Binding-site contacts:
Ligand atom O7 contacts residue ASN159 of chain 1.A at 3.6 Å.
Ligand atom C4 contacts residue ASN159 of chain 1.A at 4.2 Å.
Ligand atom C1 contacts residue ARG216 of chain 3.A at 4.1 Å.
Ligand atom N2 contacts residue PHE213 of chain 3.A at 3.5 Å.
Ligand atom C5 contacts residue LEU238 of chain 1.A at 4.1 Å (hydrophobic).
Ligand atom N2 contacts residue ASN159 of chain 1.A at 3.0 Å (h-bond).
Ligand atom O6 contacts residue ARG216 of chain 3.A at 3.3 Å (salt-bridge).
Ligand atom O7 contacts residue ARG214 of chain 3.A at 4.2 Å.
Ligand atom O3 contacts residue ARG216 of chain 3.A at 3.8 Å.
Ligand atom C6 contacts residue LEU238 of chain 1.A at 4.0 Å (hydrophobic).
Ligand atom C5 contacts residue ASN159 of chain 1.A at 3.6 Å.
Ligand atom O6 contacts residue THR161 of chain 1.A at 3.2 Å (h-bond).
Ligand atom C7 contacts residue ASN159 of chain 1.A at 3.5 Å.
Ligand atom O5 contacts residue LEU238 of chain 1.A at 4.2 Å.
Ligand atom C7 contacts residue NAG1 of chain 1.F at 4.2 Å.
Ligand atom C2 contacts residue PHE213 of chain 3.A at 4.3 Å (hydrophobic).
Ligand atom C3 contacts residue PHE213 of chain 3.A at 4.0 Å (hydrophobic).
Ligand atom C1 contacts residue ASN159 of chain 1.A at 1.4 Å.
Ligand atom C2 contacts residue ARG216 of chain 3.A at 4.2 Å.
Ligand atom C6 contacts residue THR161 of chain 1.A at 3.4 Å.
Ligand atom C7 contacts residue ARG216 of chain 3.A at 3.9 Å.
Ligand atom C5 contacts residue ASP219 of chain 3.A at 4.4 Å.
Ligand atom C4 contacts residue ARG216 of chain 3.A at 4.2 Å.
Ligand atom C8 contacts residue ILE236 of chain 1.A at 3.9 Å (hydrophobic).
Ligand atom C7 contacts residue PHE213 of chain 3.A at 4.1 Å (hydrophobic).
Ligand atom C7 contacts residue PRO215 of chain 3.A at 4.3 Å (hydrophobic).
Ligand atom C8 contacts residue NAG2 of chain 1.F at 3.7 Å.
Ligand atom C2 contacts residue ASN159 of chain 1.A at 2.5 Å.
Ligand atom O7 contacts residue SER221 of chain 3.A at 4.3 Å.
Ligand atom O7 contacts residue PRO215 of chain 3.A at 3.5 Å.
Ligand atom C1 contacts residue PHE213 of chain 3.A at 4.0 Å (hydrophobic).
Ligand atom C8 contacts residue ARG216 of chain 3.A at 4.3 Å.
Ligand atom C8 contacts residue PHE213 of chain 3.A at 3.7 Å (hydrophobic).
Ligand atom O5 contacts residue ASN159 of chain 1.A at 2.3 Å (h-bond).
Ligand atom C3 contacts residue ASN159 of chain 1.A at 3.8 Å.
Ligand atom C8 contacts residue PRO215 of chain 3.A at 4.2 Å (hydrophobic).
Ligand atom O3 contacts residue PHE213 of chain 3.A at 4.5 Å.
Ligand atom O7 contacts residue ARG216 of chain 3.A at 3.0 Å (salt-bridge).
Ligand atom C8 contacts residue NAG1 of chain 1.F at 3.7 Å.
Ligand atom C3 contacts residue ARG216 of chain 3.A at 4.5 Å.

Sequence of chain 1.A:
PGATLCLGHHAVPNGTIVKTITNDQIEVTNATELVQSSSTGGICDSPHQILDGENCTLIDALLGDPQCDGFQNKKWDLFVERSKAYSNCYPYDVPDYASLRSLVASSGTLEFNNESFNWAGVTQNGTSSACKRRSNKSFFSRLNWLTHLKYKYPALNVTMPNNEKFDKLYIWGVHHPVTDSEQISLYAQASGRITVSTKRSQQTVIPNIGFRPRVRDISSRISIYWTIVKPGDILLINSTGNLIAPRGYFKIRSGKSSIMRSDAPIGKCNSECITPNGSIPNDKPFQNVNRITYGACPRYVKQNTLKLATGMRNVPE

Sequence of chain 3.A:
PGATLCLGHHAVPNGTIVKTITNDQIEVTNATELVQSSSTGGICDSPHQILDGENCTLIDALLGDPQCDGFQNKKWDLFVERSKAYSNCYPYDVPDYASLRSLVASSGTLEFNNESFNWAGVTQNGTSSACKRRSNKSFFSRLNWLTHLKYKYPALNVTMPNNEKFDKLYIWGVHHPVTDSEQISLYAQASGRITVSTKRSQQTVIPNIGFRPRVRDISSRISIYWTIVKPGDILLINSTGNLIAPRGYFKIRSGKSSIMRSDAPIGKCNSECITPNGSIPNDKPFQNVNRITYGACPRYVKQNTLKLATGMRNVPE

This small molecule binds to this protein.
Small molecule (SMILES): CC(=O)N[C@H]1[C@H](O[C@H]2[C@H](O)[C@@H](NC(C)=O)CO[C@@H]2CO)O[C@H](CO)[C@@H](O[C@@H]2O[C@H](CO)[C@@H](O)[C@H](O)[C@@H]2O)[C@@H]1O